The protein below binds the small molecule below.
Small molecule (SMILES): CCCCC[C@H](CC(=O)NO)C(=O)N[C@H](C(=O)N1CCC[C@H]1CO)C(C)C

Binding-site contacts:
Ligand atom C18 contacts residue GLY111 of chain 1.A at 3.7 Å.
Ligand atom C9 contacts residue HIS154 of chain 1.A at 3.5 Å.
Ligand atom C3 contacts residue GLY50 of chain 1.A at 3.5 Å.
Ligand atom C11 contacts residue ARG150 of chain 1.A at 3.7 Å.
Ligand atom C11 contacts residue TRP147 of chain 1.A at 3.4 Å (hydrophobic).
Ligand atom C10 contacts residue ARG150 of chain 1.A at 3.7 Å.
Ligand atom C5 contacts residue GLU113 of chain 1.A at 3.8 Å.
Ligand atom N1 contacts residue GLY50 of chain 1.A at 2.9 Å (h-bond).
Ligand atom C25 contacts residue TRP147 of chain 1.A at 3.7 Å (hydrophobic).
Ligand atom O4 contacts residue GLU113 of chain 1.A at 3.0 Å (salt-bridge).
Ligand atom O2 contacts residue GLU155 of chain 1.A at 2.6 Å (salt-bridge).
Ligand atom C26 contacts residue LEU119 of chain 1.A at 3.8 Å (hydrophobic).
Ligand atom O4 contacts residue HIS154 of chain 1.A at 3.1 Å (h-bond).
Ligand atom O2 contacts residue HIS158 of chain 1.A at 2.9 Å (h-bond).
Ligand atom O4 contacts residue CYS112 of chain 1.A at 3.3 Å.
Ligand atom O13 contacts residue VAL49 of chain 1.A at 3.3 Å (h-bond).
Ligand atom C22 contacts residue TRP147 of chain 1.A at 3.7 Å (hydrophobic).
Ligand atom C8 contacts residue VAL49 of chain 1.A at 3.6 Å (hydrophobic).
Ligand atom C10 contacts residue GLU110 of chain 1.A at 3.8 Å.
Ligand atom C17 contacts residue GLU113 of chain 1.A at 3.6 Å.
Ligand atom N1 contacts residue GLU155 of chain 1.A at 2.7 Å (salt-bridge).
Ligand atom O13 contacts residue CYS48 of chain 1.A at 3.5 Å.
Ligand atom N14 contacts residue GLY111 of chain 1.A at 3.4 Å (h-bond).
Ligand atom N1 contacts residue CO1 of chain 1.F at 3.1 Å.
Ligand atom C3 contacts residue CO1 of chain 1.F at 3.1 Å.
Ligand atom C5 contacts residue CYS48 of chain 1.A at 3.7 Å (hydrophobic).
Ligand atom C3 contacts residue HIS154 of chain 1.A at 3.6 Å.
Ligand atom O27 contacts residue PRO109 of chain 1.A at 2.7 Å (h-bond).
Ligand atom C3 contacts residue GLU113 of chain 1.A at 3.8 Å.
Ligand atom O2 contacts residue HIS154 of chain 1.A at 3.2 Å (h-bond).
Ligand atom O4 contacts residue CO1 of chain 1.F at 2.1 Å.
Ligand atom O20 contacts residue GLU110 of chain 1.A at 3.5 Å.
Ligand atom O2 contacts residue GLN55 of chain 1.A at 3.0 Å (h-bond).
Ligand atom N1 contacts residue HIS154 of chain 1.A at 3.6 Å.
Ligand atom C7 contacts residue GLU155 of chain 1.A at 3.5 Å.
Ligand atom O2 contacts residue CO1 of chain 1.F at 2.3 Å.
Ligand atom O20 contacts residue GLY111 of chain 1.A at 2.9 Å (h-bond).
Ligand atom C5 contacts residue GLY50 of chain 1.A at 3.5 Å.
Ligand atom O4 contacts residue GLN55 of chain 1.A at 3.5 Å (h-bond).
Ligand atom C3 contacts residue GLU155 of chain 1.A at 3.8 Å.

Sequence of chain 1.A:
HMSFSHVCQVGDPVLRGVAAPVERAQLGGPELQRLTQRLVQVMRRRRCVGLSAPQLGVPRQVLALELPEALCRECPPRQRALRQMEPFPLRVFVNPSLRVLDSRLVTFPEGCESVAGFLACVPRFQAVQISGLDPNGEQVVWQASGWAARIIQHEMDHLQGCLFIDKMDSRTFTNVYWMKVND